This protein binds this small molecule.
Small molecule (SMILES): CC(=O)N[C@@H]1[C@@H](O)[C@H](O)[C@@H](CO)O[C@H]1O

Sequence of chain 1.A:
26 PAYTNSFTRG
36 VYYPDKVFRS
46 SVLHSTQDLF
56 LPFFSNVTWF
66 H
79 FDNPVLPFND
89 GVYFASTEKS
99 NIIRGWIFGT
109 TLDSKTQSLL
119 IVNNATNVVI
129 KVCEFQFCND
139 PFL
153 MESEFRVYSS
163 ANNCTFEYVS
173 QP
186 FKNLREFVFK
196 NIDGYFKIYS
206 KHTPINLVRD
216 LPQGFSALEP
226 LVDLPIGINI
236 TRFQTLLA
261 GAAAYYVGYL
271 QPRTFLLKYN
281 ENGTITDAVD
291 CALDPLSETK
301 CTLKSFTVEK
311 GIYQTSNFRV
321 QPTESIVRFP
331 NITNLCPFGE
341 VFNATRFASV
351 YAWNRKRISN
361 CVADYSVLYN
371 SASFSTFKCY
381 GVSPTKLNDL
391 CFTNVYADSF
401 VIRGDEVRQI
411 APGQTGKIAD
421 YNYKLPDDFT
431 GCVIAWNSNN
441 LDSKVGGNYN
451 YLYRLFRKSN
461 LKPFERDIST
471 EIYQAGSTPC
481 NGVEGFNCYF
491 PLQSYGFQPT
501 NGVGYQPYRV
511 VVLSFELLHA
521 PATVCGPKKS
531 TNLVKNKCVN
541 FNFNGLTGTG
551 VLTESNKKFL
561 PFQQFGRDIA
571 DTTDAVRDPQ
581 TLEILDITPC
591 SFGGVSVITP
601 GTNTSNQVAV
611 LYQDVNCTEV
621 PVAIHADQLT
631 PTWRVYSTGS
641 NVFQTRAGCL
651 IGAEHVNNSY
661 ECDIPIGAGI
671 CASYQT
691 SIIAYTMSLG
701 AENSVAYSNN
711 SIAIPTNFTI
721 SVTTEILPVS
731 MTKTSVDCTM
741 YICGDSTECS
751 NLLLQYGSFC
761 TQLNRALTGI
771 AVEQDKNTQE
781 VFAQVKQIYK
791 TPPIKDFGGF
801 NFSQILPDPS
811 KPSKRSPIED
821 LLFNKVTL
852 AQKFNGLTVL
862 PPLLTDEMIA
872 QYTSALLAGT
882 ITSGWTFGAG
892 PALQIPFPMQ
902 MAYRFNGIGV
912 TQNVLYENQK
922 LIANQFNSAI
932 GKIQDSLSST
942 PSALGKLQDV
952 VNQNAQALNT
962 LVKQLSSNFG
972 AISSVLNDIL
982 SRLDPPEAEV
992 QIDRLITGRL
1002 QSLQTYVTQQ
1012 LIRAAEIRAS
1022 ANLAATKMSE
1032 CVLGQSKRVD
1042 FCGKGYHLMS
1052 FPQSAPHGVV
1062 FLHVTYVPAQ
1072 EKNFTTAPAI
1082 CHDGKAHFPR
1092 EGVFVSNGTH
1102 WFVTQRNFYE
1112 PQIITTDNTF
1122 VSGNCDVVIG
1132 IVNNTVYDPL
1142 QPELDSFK

Binding-site contacts:
Ligand atom O7 contacts residue THR29 of chain 1.A at 2.8 Å (h-bond).
Ligand atom O7 contacts residue ASN61 of chain 1.A at 3.0 Å.
Ligand atom O7 contacts residue SER60 of chain 1.A at 2.9 Å (h-bond).
Ligand atom C2 contacts residue ASN61 of chain 1.A at 2.5 Å.
Ligand atom C7 contacts residue SER60 of chain 1.A at 3.6 Å.
Ligand atom N2 contacts residue ASN61 of chain 1.A at 3.0 Å (h-bond).
Ligand atom C5 contacts residue ASN61 of chain 1.A at 3.7 Å.
Ligand atom C8 contacts residue ASN30 of chain 1.A at 3.6 Å.
Ligand atom C8 contacts residue ASN61 of chain 1.A at 3.6 Å.
Ligand atom O5 contacts residue ASN61 of chain 1.A at 2.4 Å (h-bond).
Ligand atom C7 contacts residue ASN61 of chain 1.A at 3.0 Å.
Ligand atom C7 contacts residue THR29 of chain 1.A at 4.0 Å.
Ligand atom C7 contacts residue ASN30 of chain 1.A at 3.3 Å.
Ligand atom C8 contacts residue PHE59 of chain 1.A at 4.0 Å (hydrophobic).
Ligand atom O7 contacts residue VAL62 of chain 1.A at 3.9 Å.
Ligand atom O5 contacts residue TYR28 of chain 1.A at 4.4 Å.
Ligand atom C1 contacts residue TYR28 of chain 1.A at 4.0 Å (hydrophobic).
Ligand atom C4 contacts residue ASN61 of chain 1.A at 4.2 Å.
Ligand atom N2 contacts residue ASN30 of chain 1.A at 4.0 Å.
Ligand atom O7 contacts residue ASN30 of chain 1.A at 3.1 Å.
Ligand atom C3 contacts residue ASN61 of chain 1.A at 3.8 Å.
Ligand atom C8 contacts residue SER60 of chain 1.A at 3.4 Å.
Ligand atom C1 contacts residue ASN61 of chain 1.A at 1.4 Å.